Sequence of chain 1.A:
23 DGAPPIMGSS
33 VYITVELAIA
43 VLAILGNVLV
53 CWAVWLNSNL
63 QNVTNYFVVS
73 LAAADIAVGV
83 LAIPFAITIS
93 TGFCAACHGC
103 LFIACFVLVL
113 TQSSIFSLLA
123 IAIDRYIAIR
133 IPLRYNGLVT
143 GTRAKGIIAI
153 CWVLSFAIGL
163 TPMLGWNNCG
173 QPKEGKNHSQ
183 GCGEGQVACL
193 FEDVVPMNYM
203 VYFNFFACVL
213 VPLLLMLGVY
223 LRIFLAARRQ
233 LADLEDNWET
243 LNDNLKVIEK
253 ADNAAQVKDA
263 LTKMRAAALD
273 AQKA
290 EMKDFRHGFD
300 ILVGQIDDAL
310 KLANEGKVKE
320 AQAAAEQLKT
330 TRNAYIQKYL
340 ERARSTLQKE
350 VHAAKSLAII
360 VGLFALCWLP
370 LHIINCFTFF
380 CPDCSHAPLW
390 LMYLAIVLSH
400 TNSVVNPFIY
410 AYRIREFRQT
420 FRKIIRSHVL

Binding-site contacts:
Ligand atom N15 contacts residue GLU194 of chain 1.A at 2.9 Å (salt-bridge).
Ligand atom N17 contacts residue PHE193 of chain 1.A at 3.6 Å.
Ligand atom C14 contacts residue PHE193 of chain 1.A at 3.4 Å (hydrophobic).
Ligand atom N10 contacts residue PHE193 of chain 1.A at 3.5 Å.
Ligand atom C14 contacts residue ASN374 of chain 1.A at 4.0 Å.
Ligand atom O25 contacts residue LEU370 of chain 1.A at 3.5 Å.
Ligand atom C9 contacts residue PHE193 of chain 1.A at 3.8 Å (hydrophobic).
Ligand atom N15 contacts residue PHE193 of chain 1.A at 4.0 Å.
Ligand atom C24 contacts residue HIS371 of chain 1.A at 3.4 Å.
Ligand atom N15 contacts residue ASN374 of chain 1.A at 2.9 Å (h-bond).
Ligand atom C23 contacts residue TRP367 of chain 1.A at 3.7 Å (hydrophobic).
Ligand atom C21 contacts residue ASN374 of chain 1.A at 4.0 Å.
Ligand atom C11 contacts residue PHE193 of chain 1.A at 3.5 Å (hydrophobic).
Ligand atom N17 contacts residue LEU370 of chain 1.A at 3.9 Å.
Ligand atom C23 contacts residue LEU110 of chain 1.A at 3.6 Å (hydrophobic).
Ligand atom C11 contacts residue ILE395 of chain 1.A at 4.0 Å (hydrophobic).
Ligand atom N12 contacts residue ILE395 of chain 1.A at 3.7 Å.
Ligand atom C20 contacts residue LEU370 of chain 1.A at 3.6 Å (hydrophobic).
Ligand atom N19 contacts residue LEU370 of chain 1.A at 3.9 Å.
Ligand atom N13 contacts residue GLU194 of chain 1.A at 3.8 Å.
Ligand atom C18 contacts residue PHE193 of chain 1.A at 3.7 Å (hydrophobic).
Ligand atom C20 contacts residue PHE193 of chain 1.A at 3.9 Å (hydrophobic).
Ligand atom C22 contacts residue LEU110 of chain 1.A at 3.8 Å (hydrophobic).
Ligand atom C22 contacts residue LEU370 of chain 1.A at 4.0 Å (hydrophobic).
Ligand atom N10 contacts residue ILE395 of chain 1.A at 3.9 Å.
Ligand atom C1 contacts residue LEU388 of chain 1.A at 3.9 Å (hydrophobic).
Ligand atom N13 contacts residue MET391 of chain 1.A at 3.9 Å.
Ligand atom C21 contacts residue LEU370 of chain 1.A at 3.6 Å (hydrophobic).
Ligand atom N15 contacts residue MET391 of chain 1.A at 3.7 Å.
Ligand atom O25 contacts residue ASN374 of chain 1.A at 3.1 Å (h-bond).
Ligand atom C14 contacts residue GLU194 of chain 1.A at 3.9 Å.
Ligand atom N19 contacts residue PHE193 of chain 1.A at 3.9 Å.
Ligand atom C2 contacts residue LEU388 of chain 1.A at 3.7 Å (hydrophobic).
Ligand atom C14 contacts residue MET391 of chain 1.A at 3.9 Å (hydrophobic).
Ligand atom N13 contacts residue PHE193 of chain 1.A at 3.5 Å.
Ligand atom C3 contacts residue LEU388 of chain 1.A at 4.1 Å (hydrophobic).
Ligand atom N17 contacts residue ASN374 of chain 1.A at 3.2 Å (h-bond).
Ligand atom N16 contacts residue PHE193 of chain 1.A at 3.4 Å.
Ligand atom N12 contacts residue PHE193 of chain 1.A at 3.6 Å.
Ligand atom C6 contacts residue GLU194 of chain 1.A at 3.9 Å.

The protein below binds the small molecule below.
Small molecule (SMILES): Nc1nc(NCCc2ccc(O)cc2)nc2nc(-c3ccco3)nn12